Binding-site contacts:
Ligand atom CBE contacts residue THR98 of chain 1.A at 3.8 Å.
Ligand atom OAW contacts residue ALA105 of chain 1.A at 3.1 Å (h-bond).
Ligand atom CAG contacts residue ALA50 of chain 1.A at 3.3 Å (hydrophobic).
Ligand atom CAC contacts residue THR98 of chain 1.A at 3.5 Å.
Ligand atom NAJ contacts residue MET101 of chain 1.A at 2.9 Å (h-bond).
Ligand atom CBD contacts residue MET73 of chain 1.A at 3.7 Å (hydrophobic).
Ligand atom OAW contacts residue GLY104 of chain 1.A at 3.8 Å.
Ligand atom CL contacts residue ILE96 of chain 1.A at 3.3 Å.
Ligand atom SAY contacts residue ILE25 of chain 1.A at 3.9 Å.
Ligand atom CAE contacts residue ALA50 of chain 1.A at 3.8 Å (hydrophobic).
Ligand atom OAZ contacts residue VAL33 of chain 1.A at 3.6 Å.
Ligand atom CAX contacts residue GLY104 of chain 1.A at 3.3 Å.
Ligand atom CL contacts residue THR98 of chain 1.A at 3.5 Å.
Ligand atom CBE contacts residue ILE96 of chain 1.A at 3.6 Å (hydrophobic).
Ligand atom CAL contacts residue TYR100 of chain 1.A at 3.4 Å (hydrophobic).
Ligand atom NAH contacts residue ALA50 of chain 1.A at 3.8 Å.
Ligand atom CAO contacts residue GLY104 of chain 1.A at 3.6 Å.
Ligand atom CBE contacts residue LYS52 of chain 1.A at 3.6 Å.
Ligand atom NAH contacts residue LEU152 of chain 1.A at 3.9 Å.
Ligand atom CAK contacts residue MET101 of chain 1.A at 3.5 Å (hydrophobic).
Ligand atom CBD contacts residue LYS52 of chain 1.A at 3.4 Å.
Ligand atom CAI contacts residue MET101 of chain 1.A at 3.8 Å (hydrophobic).
Ligand atom CAK contacts residue GLY104 of chain 1.A at 3.6 Å.
Ligand atom CAG contacts residue LEU152 of chain 1.A at 3.6 Å (hydrophobic).
Ligand atom CAG contacts residue THR98 of chain 1.A at 3.8 Å.
Ligand atom NAH contacts residue MET101 of chain 1.A at 3.2 Å (h-bond).
Ligand atom CAS contacts residue ILE25 of chain 1.A at 3.5 Å (hydrophobic).
Ligand atom CAB contacts residue THR98 of chain 1.A at 3.4 Å.
Ligand atom NAD contacts residue ALA50 of chain 1.A at 3.9 Å.
Ligand atom CL contacts residue ILE51 of chain 1.A at 3.6 Å.
Ligand atom CAG contacts residue GLU99 of chain 1.A at 3.6 Å.
Ligand atom NAD contacts residue THR98 of chain 1.A at 2.9 Å (h-bond).
Ligand atom CAF contacts residue LEU152 of chain 1.A at 3.7 Å (hydrophobic).
Ligand atom CL contacts residue ALA50 of chain 1.A at 3.2 Å.
Ligand atom CL contacts residue LYS52 of chain 1.A at 3.5 Å.
Ligand atom CBC contacts residue MET73 of chain 1.A at 3.6 Å (hydrophobic).
Ligand atom CAF contacts residue ALA50 of chain 1.A at 3.5 Å (hydrophobic).
Ligand atom NAJ contacts residue TYR100 of chain 1.A at 3.7 Å.
Ligand atom CBB contacts residue SER162 of chain 1.A at 3.4 Å.
Ligand atom CAL contacts residue MET101 of chain 1.A at 3.5 Å (hydrophobic).

The small molecule below binds the protein below.
Small molecule (SMILES): Cc1cccc(Cl)c1NC(=O)c1cnc(Nc2cccc(C(=O)N[C@H]3CCNC3)c2)s1

Sequence of chain 1.A:
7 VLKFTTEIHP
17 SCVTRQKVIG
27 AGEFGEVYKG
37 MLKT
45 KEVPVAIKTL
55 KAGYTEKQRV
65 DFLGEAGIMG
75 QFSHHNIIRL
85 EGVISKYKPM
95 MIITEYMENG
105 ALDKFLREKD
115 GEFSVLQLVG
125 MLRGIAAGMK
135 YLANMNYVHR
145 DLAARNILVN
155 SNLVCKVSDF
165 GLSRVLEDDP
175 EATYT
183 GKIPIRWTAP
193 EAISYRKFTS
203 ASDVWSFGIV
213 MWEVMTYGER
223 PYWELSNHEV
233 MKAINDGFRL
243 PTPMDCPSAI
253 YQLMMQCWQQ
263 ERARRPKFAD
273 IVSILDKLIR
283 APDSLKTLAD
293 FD